This small molecule binds to this protein.
Small molecule (SMILES): CC(=O)N[C@H]1[C@H](O[C@H]2[C@H](O)[C@@H](NC(C)=O)CO[C@@H]2CO)O[C@H](CO)[C@@H](O)[C@@H]1O

Sequence of chain 1.B:
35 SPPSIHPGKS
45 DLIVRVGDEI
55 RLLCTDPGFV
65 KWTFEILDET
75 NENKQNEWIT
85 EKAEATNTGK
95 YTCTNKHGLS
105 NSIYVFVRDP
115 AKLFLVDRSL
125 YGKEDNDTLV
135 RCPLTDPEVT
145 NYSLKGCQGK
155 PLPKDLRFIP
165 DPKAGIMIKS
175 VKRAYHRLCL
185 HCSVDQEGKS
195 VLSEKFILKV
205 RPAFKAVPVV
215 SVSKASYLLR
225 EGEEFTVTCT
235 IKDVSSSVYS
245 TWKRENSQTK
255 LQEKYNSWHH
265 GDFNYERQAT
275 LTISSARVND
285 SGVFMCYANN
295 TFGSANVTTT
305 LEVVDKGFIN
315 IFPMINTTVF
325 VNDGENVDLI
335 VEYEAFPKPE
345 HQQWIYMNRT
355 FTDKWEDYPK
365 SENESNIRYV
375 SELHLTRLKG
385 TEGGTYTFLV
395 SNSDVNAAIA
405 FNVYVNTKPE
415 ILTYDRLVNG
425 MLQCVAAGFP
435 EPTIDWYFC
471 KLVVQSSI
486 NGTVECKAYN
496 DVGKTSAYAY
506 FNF

Binding-site contacts:
Ligand atom C2 contacts residue ASN300 of chain 1.B at 2.5 Å.
Ligand atom C5 contacts residue ASN300 of chain 1.B at 3.7 Å.
Ligand atom O5 contacts residue ASN300 of chain 1.B at 2.4 Å (h-bond).
Ligand atom C1 contacts residue ASN300 of chain 1.B at 1.4 Å.
Ligand atom C7 contacts residue ASN300 of chain 1.B at 3.4 Å.
Ligand atom O7 contacts residue TYR291 of chain 1.B at 3.7 Å.
Ligand atom N2 contacts residue ASN300 of chain 1.B at 3.1 Å (h-bond).
Ligand atom C3 contacts residue ASN300 of chain 1.B at 3.8 Å.
Ligand atom C8 contacts residue MET289 of chain 1.B at 3.8 Å (hydrophobic).
Ligand atom N2 contacts residue MET289 of chain 1.B at 4.5 Å.
Ligand atom C4 contacts residue ASN300 of chain 1.B at 3.9 Å.
Ligand atom O7 contacts residue ASN300 of chain 1.B at 3.1 Å (h-bond).
Ligand atom O6 contacts residue ASN300 of chain 1.B at 4.2 Å.
Ligand atom C7 contacts residue MET289 of chain 1.B at 4.4 Å (hydrophobic).